Binding-site contacts:
Ligand atom C10 contacts residue LEU153 of chain 1.A at 3.5 Å (hydrophobic).
Ligand atom CL1 contacts residue VAL149 of chain 1.A at 3.9 Å.
Ligand atom C21 contacts residue ILE261 of chain 1.A at 3.9 Å (hydrophobic).
Ligand atom C4 contacts residue VAL149 of chain 1.A at 3.7 Å (hydrophobic).
Ligand atom C27 contacts residue GLY178 of chain 1.A at 4.0 Å.
Ligand atom C27 contacts residue ALA146 of chain 1.A at 3.8 Å (hydrophobic).
Ligand atom C28 contacts residue ALA146 of chain 1.A at 4.0 Å (hydrophobic).
Ligand atom C4 contacts residue TYR43 of chain 1.A at 4.0 Å (hydrophobic).
Ligand atom C3 contacts residue VAL149 of chain 1.A at 3.9 Å (hydrophobic).
Ligand atom C11 contacts residue CYS259 of chain 1.A at 3.9 Å (hydrophobic).
Ligand atom C7 contacts residue LEU181 of chain 1.A at 3.9 Å (hydrophobic).
Ligand atom O3 contacts residue PHE24 of chain 1.A at 3.8 Å.
Ligand atom C13 contacts residue PHE258 of chain 1.A at 3.7 Å (hydrophobic).
Ligand atom C12 contacts residue CYS259 of chain 1.A at 3.8 Å (hydrophobic).
Ligand atom C22 contacts residue PRO262 of chain 1.A at 3.9 Å (hydrophobic).
Ligand atom O1 contacts residue PHE24 of chain 1.A at 3.4 Å.
Ligand atom C16 contacts residue PHE24 of chain 1.A at 4.0 Å (hydrophobic).
Ligand atom C5 contacts residue VAL149 of chain 1.A at 4.0 Å (hydrophobic).
Ligand atom C3 contacts residue TYR43 of chain 1.A at 3.7 Å (hydrophobic).
Ligand atom CL2 contacts residue LEU153 of chain 1.A at 3.9 Å.
Ligand atom C12 contacts residue LEU153 of chain 1.A at 4.0 Å (hydrophobic).
Ligand atom CL2 contacts residue TYR43 of chain 1.A at 4.0 Å.
Ligand atom C12 contacts residue PHE258 of chain 1.A at 3.6 Å (hydrophobic).
Ligand atom C28 contacts residue VAL149 of chain 1.A at 4.0 Å (hydrophobic).
Ligand atom C27 contacts residue GLN182 of chain 1.A at 3.4 Å.
Ligand atom C9 contacts residue LEU153 of chain 1.A at 3.6 Å (hydrophobic).
Ligand atom C11 contacts residue LEU153 of chain 1.A at 3.7 Å (hydrophobic).
Ligand atom O3 contacts residue PRO262 of chain 1.A at 3.6 Å.
Ligand atom C27 contacts residue LEU181 of chain 1.A at 3.9 Å (hydrophobic).
Ligand atom O5 contacts residue SER23 of chain 1.A at 3.4 Å.
Ligand atom C5 contacts residue LEU153 of chain 1.A at 3.7 Å (hydrophobic).
Ligand atom C17 contacts residue PHE24 of chain 1.A at 4.0 Å (hydrophobic).
Ligand atom C13 contacts residue PRO262 of chain 1.A at 4.0 Å (hydrophobic).
Ligand atom C20 contacts residue PHE24 of chain 1.A at 3.8 Å (hydrophobic).
Ligand atom CL1 contacts residue LEU181 of chain 1.A at 3.8 Å.
Ligand atom O1 contacts residue PRO262 of chain 1.A at 3.3 Å.
Ligand atom C21 contacts residue PRO262 of chain 1.A at 3.8 Å (hydrophobic).
Ligand atom O5 contacts residue PHE24 of chain 1.A at 3.7 Å.
Ligand atom C8 contacts residue LEU153 of chain 1.A at 4.0 Å (hydrophobic).
Ligand atom C24 contacts residue LEU181 of chain 1.A at 3.9 Å (hydrophobic).

Sequence of chain 1.A:
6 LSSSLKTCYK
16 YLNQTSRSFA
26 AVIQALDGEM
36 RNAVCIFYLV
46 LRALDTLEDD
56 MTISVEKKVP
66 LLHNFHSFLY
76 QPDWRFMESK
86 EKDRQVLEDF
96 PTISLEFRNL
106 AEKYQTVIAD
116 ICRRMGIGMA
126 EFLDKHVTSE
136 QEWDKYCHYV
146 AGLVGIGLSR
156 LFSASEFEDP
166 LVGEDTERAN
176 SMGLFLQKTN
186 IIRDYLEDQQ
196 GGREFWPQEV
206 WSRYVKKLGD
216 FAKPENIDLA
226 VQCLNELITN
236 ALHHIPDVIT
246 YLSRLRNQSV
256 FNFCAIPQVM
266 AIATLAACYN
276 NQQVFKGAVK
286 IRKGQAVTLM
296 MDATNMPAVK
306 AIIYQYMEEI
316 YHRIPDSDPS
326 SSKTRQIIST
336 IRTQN

A protein and the small-molecule ligand that binds it are described below.
Small molecule (SMILES): CC(C)(C)CN(C(=O)CCC(=O)N1CCC[C@@H](C(=O)O)C1)c1ccc(Cl)cc1[C@H](O)c1ccccc1Cl